A small-molecule ligand and the protein it binds are described below.
Small molecule (SMILES): CC(=O)N[C@@H]1[C@@H](O)[C@H](O)[C@@H](CO)O[C@H]1O

Binding-site contacts:
Ligand atom O7 contacts residue ASN75 of chain 1.A at 3.5 Å (h-bond).
Ligand atom C8 contacts residue ASN75 of chain 1.A at 3.3 Å.
Ligand atom N2 contacts residue THR77 of chain 1.A at 4.1 Å.
Ligand atom C4 contacts residue ASN75 of chain 1.A at 4.4 Å.
Ligand atom O7 contacts residue HIS74 of chain 1.A at 4.2 Å.
Ligand atom N2 contacts residue ASN75 of chain 1.A at 3.1 Å (h-bond).
Ligand atom C1 contacts residue THR77 of chain 1.A at 4.2 Å.
Ligand atom C1 contacts residue ASN75 of chain 1.A at 1.5 Å.
Ligand atom C2 contacts residue ASN75 of chain 1.A at 2.7 Å.
Ligand atom O5 contacts residue ASN75 of chain 1.A at 2.3 Å (h-bond).
Ligand atom C7 contacts residue ASN75 of chain 1.A at 3.5 Å.
Ligand atom C5 contacts residue ASN75 of chain 1.A at 3.6 Å.
Ligand atom C5 contacts residue MET107 of chain 1.A at 4.2 Å (hydrophobic).
Ligand atom C6 contacts residue MET107 of chain 1.A at 4.2 Å (hydrophobic).
Ligand atom O5 contacts residue MET107 of chain 1.A at 3.5 Å.
Ligand atom C3 contacts residue ASN75 of chain 1.A at 4.0 Å.
Ligand atom C1 contacts residue MET107 of chain 1.A at 4.3 Å (hydrophobic).

Sequence of chain 1.A:
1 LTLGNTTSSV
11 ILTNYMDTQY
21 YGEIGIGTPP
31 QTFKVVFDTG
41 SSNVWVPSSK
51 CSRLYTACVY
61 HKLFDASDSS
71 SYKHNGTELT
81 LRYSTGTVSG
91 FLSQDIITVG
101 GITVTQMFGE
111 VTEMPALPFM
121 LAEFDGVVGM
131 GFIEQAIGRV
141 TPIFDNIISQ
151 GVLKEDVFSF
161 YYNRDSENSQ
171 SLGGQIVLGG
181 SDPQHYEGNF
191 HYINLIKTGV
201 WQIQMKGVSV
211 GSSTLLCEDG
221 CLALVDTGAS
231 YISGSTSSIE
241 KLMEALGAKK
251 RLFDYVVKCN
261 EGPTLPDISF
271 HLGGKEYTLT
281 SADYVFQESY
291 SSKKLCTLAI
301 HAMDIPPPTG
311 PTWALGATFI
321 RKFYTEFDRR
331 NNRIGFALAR